Binding-site contacts:
Ligand atom O contacts residue TYR91 of chain 1.D at 3.6 Å.
Ligand atom NH1 contacts residue ASP92 of chain 1.D at 2.7 Å (salt-bridge).
Ligand atom C contacts residue TYR100 of chain 1.C at 3.4 Å (hydrophobic).
Ligand atom O contacts residue PRO56 of chain 1.D at 3.3 Å.
Ligand atom CE contacts residue ARG98 of chain 1.C at 3.3 Å.
Ligand atom O contacts residue TYR91 of chain 1.D at 3.6 Å.
Ligand atom N contacts residue ILE2 of chain 1.C at 3.5 Å.
Ligand atom O contacts residue ARG98 of chain 1.C at 3.1 Å (salt-bridge).
Ligand atom NZ contacts residue ARG98 of chain 1.C at 2.8 Å (salt-bridge).
Ligand atom NE contacts residue TYR32 of chain 1.D at 3.3 Å.
Ligand atom CE contacts residue ASP99 of chain 1.C at 3.6 Å.
Ligand atom O contacts residue ASP99 of chain 1.C at 3.4 Å (salt-bridge).
Ligand atom O contacts residue GLN55 of chain 1.D at 3.4 Å (h-bond).
Ligand atom N contacts residue ASP99 of chain 1.C at 2.8 Å (salt-bridge).
Ligand atom CA contacts residue ASP99 of chain 1.C at 3.2 Å.
Ligand atom O contacts residue ARG95 of chain 1.D at 3.2 Å (salt-bridge).
Ligand atom N contacts residue ASP99 of chain 1.C at 3.2 Å (salt-bridge).
Ligand atom O contacts residue ARG95 of chain 1.D at 3.3 Å (salt-bridge).
Ligand atom CB contacts residue ASP99 of chain 1.C at 3.4 Å.
Ligand atom O contacts residue TYR49 of chain 1.D at 3.5 Å.
Ligand atom CD contacts residue ILE2 of chain 1.C at 3.6 Å (hydrophobic).
Ligand atom OH contacts residue TYR100 of chain 1.C at 3.0 Å (h-bond).
Ligand atom OH contacts residue ASP99 of chain 1.C at 2.8 Å (salt-bridge).
Ligand atom C contacts residue ASP99 of chain 1.C at 3.0 Å.
Ligand atom CZ contacts residue ASP92 of chain 1.D at 3.6 Å.
Ligand atom C contacts residue ARG98 of chain 1.C at 3.4 Å.
Ligand atom CB contacts residue TYR91 of chain 1.D at 3.5 Å (hydrophobic).
Ligand atom NZ contacts residue TYR27 of chain 1.C at 3.4 Å.
Ligand atom CA contacts residue ARG98 of chain 1.C at 3.5 Å.
Ligand atom CG contacts residue ILE2 of chain 1.C at 3.6 Å (hydrophobic).
Ligand atom CG contacts residue TYR32 of chain 1.D at 3.6 Å (hydrophobic).
Ligand atom CZ contacts residue TYR32 of chain 1.D at 3.5 Å (hydrophobic).
Ligand atom N contacts residue GLN55 of chain 1.D at 3.2 Å (h-bond).
Ligand atom CA contacts residue TYR100 of chain 1.C at 3.2 Å (hydrophobic).
Ligand atom CA contacts residue TYR49 of chain 1.D at 3.5 Å (hydrophobic).
Ligand atom O contacts residue TYR100 of chain 1.C at 3.2 Å.
Ligand atom N contacts residue TYR49 of chain 1.D at 3.6 Å.
Ligand atom CH3 contacts residue TYR100 of chain 1.C at 3.5 Å (hydrophobic).
Ligand atom N contacts residue ARG98 of chain 1.C at 3.2 Å (salt-bridge).
Ligand atom OH contacts residue ARG95 of chain 1.D at 2.7 Å (salt-bridge).

A small-molecule ligand and the protein it binds are described below.
Small molecule (SMILES): CC(=O)NCCCC[C@H](NC(=O)CNC(=O)CNC(=O)[C@H](CCCCNC(C)=O)NC(=O)CNC(=O)[C@H](CCCN=C(N)N)NC(=O)CN)C(=O)NCC=O

Sequence of chain 1.C:
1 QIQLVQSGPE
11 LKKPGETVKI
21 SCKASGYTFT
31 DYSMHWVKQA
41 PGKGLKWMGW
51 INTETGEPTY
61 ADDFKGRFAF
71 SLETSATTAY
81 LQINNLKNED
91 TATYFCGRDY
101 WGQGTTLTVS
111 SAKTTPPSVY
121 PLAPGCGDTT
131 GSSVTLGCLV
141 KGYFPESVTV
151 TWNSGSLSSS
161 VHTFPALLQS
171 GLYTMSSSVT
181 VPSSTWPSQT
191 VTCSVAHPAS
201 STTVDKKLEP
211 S

Sequence of chain 1.D:
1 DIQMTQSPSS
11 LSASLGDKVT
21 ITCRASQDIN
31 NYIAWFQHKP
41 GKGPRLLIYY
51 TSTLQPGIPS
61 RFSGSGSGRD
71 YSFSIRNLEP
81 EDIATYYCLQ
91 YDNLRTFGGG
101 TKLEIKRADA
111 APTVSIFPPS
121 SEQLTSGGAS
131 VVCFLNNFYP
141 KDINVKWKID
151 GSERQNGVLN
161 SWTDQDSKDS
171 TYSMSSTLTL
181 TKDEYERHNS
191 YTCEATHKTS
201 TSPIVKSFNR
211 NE